Sequence of chain 1.B:
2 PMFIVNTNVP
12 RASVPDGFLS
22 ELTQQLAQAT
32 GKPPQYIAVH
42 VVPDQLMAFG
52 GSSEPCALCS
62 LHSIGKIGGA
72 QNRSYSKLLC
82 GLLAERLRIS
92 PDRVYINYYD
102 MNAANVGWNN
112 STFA

Binding-site contacts:
Ligand atom C1' contacts residue VAL107 of chain 1.B at 4.1 Å (hydrophobic).
Ligand atom C2 contacts residue VAL107 of chain 1.B at 3.6 Å (hydrophobic).
Ligand atom C5' contacts residue TYR96 of chain 1.C at 3.3 Å (hydrophobic).
Ligand atom O3' contacts residue ILE65 of chain 1.B at 2.7 Å (h-bond).
Ligand atom C1 contacts residue ASN98 of chain 1.C at 2.8 Å.
Ligand atom C3' contacts residue PRO2 of chain 1.B at 3.4 Å (hydrophobic).
Ligand atom C1 contacts residue VAL107 of chain 1.B at 4.1 Å (hydrophobic).
Ligand atom C4' contacts residue PHE114 of chain 1.B at 4.2 Å (hydrophobic).
Ligand atom O4' contacts residue LYS33 of chain 1.B at 3.6 Å (salt-bridge).
Ligand atom C4' contacts residue PRO2 of chain 1.B at 3.7 Å (hydrophobic).
Ligand atom C6' contacts residue PRO2 of chain 1.B at 3.9 Å (hydrophobic).
Ligand atom C2 contacts residue ASN98 of chain 1.C at 3.5 Å.
Ligand atom O3' contacts residue SER64 of chain 1.B at 3.7 Å.
Ligand atom C5' contacts residue PHE114 of chain 1.B at 3.4 Å (hydrophobic).
Ligand atom O2 contacts residue ASN98 of chain 1.C at 3.1 Å (h-bond).
Ligand atom O2 contacts residue MET3 of chain 1.B at 2.6 Å.
Ligand atom C3' contacts residue LYS33 of chain 1.B at 3.9 Å.
Ligand atom O4' contacts residue PRO2 of chain 1.B at 4.1 Å.
Ligand atom C2' contacts residue PRO2 of chain 1.B at 3.5 Å (hydrophobic).
Ligand atom C3 contacts residue TYR96 of chain 1.C at 3.5 Å (hydrophobic).
Ligand atom C6' contacts residue PHE114 of chain 1.B at 3.7 Å (hydrophobic).
Ligand atom C1' contacts residue TYR96 of chain 1.C at 4.0 Å (hydrophobic).
Ligand atom C2' contacts residue ILE65 of chain 1.B at 4.0 Å (hydrophobic).
Ligand atom C4' contacts residue ILE65 of chain 1.B at 4.2 Å (hydrophobic).
Ligand atom C1 contacts residue TYR96 of chain 1.C at 4.0 Å (hydrophobic).
Ligand atom O1 contacts residue ASN98 of chain 1.C at 2.3 Å (h-bond).
Ligand atom O1 contacts residue TYR96 of chain 1.C at 3.5 Å.
Ligand atom C3 contacts residue VAL107 of chain 1.B at 3.8 Å (hydrophobic).
Ligand atom C4' contacts residue LYS33 of chain 1.B at 4.2 Å.
Ligand atom O3' contacts residue LYS33 of chain 1.B at 2.8 Å (salt-bridge).
Ligand atom O2 contacts residue HIS63 of chain 1.B at 3.9 Å.
Ligand atom O1 contacts residue VAL107 of chain 1.B at 3.6 Å.
Ligand atom O1 contacts residue ILE97 of chain 1.C at 4.1 Å.
Ligand atom O1 contacts residue MET3 of chain 1.B at 3.4 Å.
Ligand atom C5' contacts residue PRO2 of chain 1.B at 3.9 Å (hydrophobic).
Ligand atom C3' contacts residue ILE65 of chain 1.B at 3.7 Å (hydrophobic).
Ligand atom O3' contacts residue PRO2 of chain 1.B at 4.0 Å.
Ligand atom C1' contacts residue PRO2 of chain 1.B at 3.7 Å (hydrophobic).
Ligand atom C6' contacts residue TYR96 of chain 1.C at 3.0 Å (hydrophobic).
Ligand atom C1 contacts residue MET3 of chain 1.B at 3.4 Å (hydrophobic).

The protein below binds the small molecule below.
Small molecule (SMILES): O=C(O)/C=C/c1ccc(O)c(O)c1

Sequence of chain 1.C:
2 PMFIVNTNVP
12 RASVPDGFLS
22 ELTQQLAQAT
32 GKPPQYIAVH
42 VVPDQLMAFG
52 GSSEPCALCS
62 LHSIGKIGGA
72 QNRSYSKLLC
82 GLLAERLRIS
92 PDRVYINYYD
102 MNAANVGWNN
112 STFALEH